A small-molecule ligand and the protein it binds are described below.
Small molecule (SMILES): CC(=O)N[C@@H]1[C@@H](O)[C@H](O)[C@@H](CO)O[C@H]1O

Binding-site contacts:
Ligand atom C1 contacts residue ASN112 of chain 1.A at 1.4 Å.
Ligand atom O7 contacts residue GLU68 of chain 1.A at 4.1 Å.
Ligand atom C2 contacts residue ASN112 of chain 1.A at 2.4 Å.
Ligand atom C7 contacts residue ASN112 of chain 1.A at 3.7 Å.
Ligand atom C4 contacts residue ASN112 of chain 1.A at 4.1 Å.
Ligand atom C8 contacts residue GLU68 of chain 1.A at 4.3 Å.
Ligand atom C7 contacts residue TYR109 of chain 1.A at 4.4 Å (hydrophobic).
Ligand atom N2 contacts residue ASN112 of chain 1.A at 2.9 Å (h-bond).
Ligand atom C7 contacts residue GLU68 of chain 1.A at 4.2 Å.
Ligand atom C8 contacts residue TYR109 of chain 1.A at 3.7 Å (hydrophobic).
Ligand atom O7 contacts residue ASN112 of chain 1.A at 3.9 Å.
Ligand atom C3 contacts residue ASN112 of chain 1.A at 3.7 Å.
Ligand atom O5 contacts residue ASN112 of chain 1.A at 2.3 Å (h-bond).
Ligand atom C5 contacts residue ASN112 of chain 1.A at 3.6 Å.

Sequence of chain 1.A:
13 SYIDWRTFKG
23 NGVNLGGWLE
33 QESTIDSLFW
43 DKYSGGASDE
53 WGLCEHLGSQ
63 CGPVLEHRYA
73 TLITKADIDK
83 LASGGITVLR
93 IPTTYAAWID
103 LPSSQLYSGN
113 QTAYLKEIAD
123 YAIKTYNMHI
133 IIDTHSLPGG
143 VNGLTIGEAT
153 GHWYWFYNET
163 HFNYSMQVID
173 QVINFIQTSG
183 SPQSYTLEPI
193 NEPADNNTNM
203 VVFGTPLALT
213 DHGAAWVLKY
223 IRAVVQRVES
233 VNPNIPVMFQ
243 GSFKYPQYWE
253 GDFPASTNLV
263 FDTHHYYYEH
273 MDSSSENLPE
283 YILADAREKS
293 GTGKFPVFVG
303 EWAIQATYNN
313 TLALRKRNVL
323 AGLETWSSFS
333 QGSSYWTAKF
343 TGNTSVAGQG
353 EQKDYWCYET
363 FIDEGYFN